Sequence of chain 1.A:
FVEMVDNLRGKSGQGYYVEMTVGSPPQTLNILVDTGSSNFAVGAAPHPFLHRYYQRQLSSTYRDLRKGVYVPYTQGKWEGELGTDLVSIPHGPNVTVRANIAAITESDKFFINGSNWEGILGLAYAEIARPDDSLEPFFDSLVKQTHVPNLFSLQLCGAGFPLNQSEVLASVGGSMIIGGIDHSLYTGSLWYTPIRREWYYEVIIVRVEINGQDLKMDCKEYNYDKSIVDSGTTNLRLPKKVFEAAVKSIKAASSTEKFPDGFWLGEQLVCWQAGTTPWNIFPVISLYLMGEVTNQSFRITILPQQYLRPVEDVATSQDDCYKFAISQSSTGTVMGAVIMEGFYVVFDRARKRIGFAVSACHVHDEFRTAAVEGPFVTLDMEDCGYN

Binding-site contacts:
Ligand atom C11 contacts residue ARG297 of chain 1.A at 3.7 Å.
Ligand atom C11 contacts residue GLN135 of chain 1.A at 3.8 Å.
Ligand atom C16 contacts residue ASP290 of chain 1.A at 3.3 Å.
Ligand atom O26 contacts residue TYR133 of chain 1.A at 3.6 Å.
Ligand atom C02 contacts residue GLN135 of chain 1.A at 3.4 Å.
Ligand atom N21 contacts residue THR391 of chain 1.A at 3.4 Å.
Ligand atom C16 contacts residue THR293 of chain 1.A at 3.7 Å.
Ligand atom C19 contacts residue GLN135 of chain 1.A at 3.8 Å.
Ligand atom C05 contacts residue GLN135 of chain 1.A at 3.5 Å.
Ligand atom C18 contacts residue ILE288 of chain 1.A at 3.2 Å (hydrophobic).
Ligand atom S28 contacts residue VAL394 of chain 1.A at 3.7 Å.
Ligand atom CL1 contacts residue TYR133 of chain 1.A at 3.6 Å.
Ligand atom O27 contacts residue GLN135 of chain 1.A at 3.7 Å.
Ligand atom C02 contacts residue THR293 of chain 1.A at 3.4 Å.
Ligand atom C18 contacts residue TYR260 of chain 1.A at 3.2 Å (hydrophobic).
Ligand atom N24 contacts residue GLY292 of chain 1.A at 3.4 Å.
Ligand atom CL1 contacts residue GLN135 of chain 1.A at 3.5 Å.
Ligand atom C20 contacts residue ASP94 of chain 1.A at 3.7 Å.
Ligand atom N23 contacts residue PHE170 of chain 1.A at 3.1 Å (h-bond).
Ligand atom C04 contacts residue GLN135 of chain 1.A at 3.4 Å.
Ligand atom N22 contacts residue THR293 of chain 1.A at 3.1 Å (h-bond).
Ligand atom CL2 contacts residue TRP177 of chain 1.A at 3.6 Å.
Ligand atom N24 contacts residue ASP94 of chain 1.A at 2.5 Å (salt-bridge).
Ligand atom CL1 contacts residue GLY136 of chain 1.A at 3.2 Å.
Ligand atom N24 contacts residue ASP290 of chain 1.A at 3.2 Å (salt-bridge).
Ligand atom C10 contacts residue PHE170 of chain 1.A at 3.7 Å (hydrophobic).
Ligand atom C01 contacts residue GLN135 of chain 1.A at 3.7 Å.
Ligand atom C15 contacts residue ILE288 of chain 1.A at 3.7 Å (hydrophobic).
Ligand atom C03 contacts residue GLN135 of chain 1.A at 3.7 Å.
Ligand atom C17 contacts residue ASP290 of chain 1.A at 3.4 Å.
Ligand atom O26 contacts residue GLN135 of chain 1.A at 3.5 Å (h-bond).
Ligand atom C12 contacts residue GLN135 of chain 1.A at 3.8 Å.
Ligand atom N23 contacts residue LYS169 of chain 1.A at 3.4 Å (salt-bridge).
Ligand atom C20 contacts residue TYR133 of chain 1.A at 3.6 Å (hydrophobic).
Ligand atom N22 contacts residue ASP290 of chain 1.A at 2.3 Å (salt-bridge).
Ligand atom S28 contacts residue THR391 of chain 1.A at 3.4 Å.
Ligand atom C18 contacts residue GLY96 of chain 1.A at 3.7 Å.
Ligand atom C03 contacts residue ARG297 of chain 1.A at 3.6 Å.
Ligand atom CL2 contacts residue LEU92 of chain 1.A at 3.6 Å.
Ligand atom C05 contacts residue TYR133 of chain 1.A at 3.4 Å (hydrophobic).

A protein and the small-molecule ligand that binds it are described below.
Small molecule (SMILES): [H]/N=C(/NCc1cc(Cl)c(N)c(Cl)c1)NC(=O)c1c(-c2ccc(OC)cc2)nsc1C